This protein binds this small molecule.
Small molecule (SMILES): CC(C)C[C@H](NC(=O)CN)C(=O)N[C@H](C(=O)N[C@H](C(=O)NCC(=O)N[C@@H](CO)C(=O)N[C@@H](CC(C)C)C(=O)N[C@@H](CCCN=C(N)N)C(=O)NCC=O)C(C)C)[C@@H](C)O

Sequence of chain 26.C:
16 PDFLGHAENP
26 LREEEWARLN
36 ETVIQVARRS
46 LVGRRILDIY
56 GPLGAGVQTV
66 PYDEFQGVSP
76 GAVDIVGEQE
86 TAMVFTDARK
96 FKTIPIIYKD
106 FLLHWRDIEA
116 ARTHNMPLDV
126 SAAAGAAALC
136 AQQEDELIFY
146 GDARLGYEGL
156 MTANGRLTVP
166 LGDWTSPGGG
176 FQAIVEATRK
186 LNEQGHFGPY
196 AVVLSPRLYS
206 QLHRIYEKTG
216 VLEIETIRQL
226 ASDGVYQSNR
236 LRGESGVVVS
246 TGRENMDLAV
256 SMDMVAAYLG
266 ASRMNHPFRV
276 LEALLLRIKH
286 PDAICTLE

Binding-site contacts:
Ligand atom CB contacts residue ASP258 of chain 26.C at 3.7 Å.
Ligand atom OG1 contacts residue MET259 of chain 26.C at 2.6 Å (h-bond).
Ligand atom O contacts residue ARG43 of chain 26.C at 3.3 Å (salt-bridge).
Ligand atom N contacts residue ASP258 of chain 26.C at 3.2 Å (salt-bridge).
Ligand atom O contacts residue ARG43 of chain 26.C at 2.9 Å (salt-bridge).
Ligand atom O contacts residue ARG49 of chain 26.C at 3.0 Å (salt-bridge).
Ligand atom C contacts residue ASP258 of chain 26.C at 3.7 Å.
Ligand atom CA contacts residue ASP258 of chain 26.C at 3.3 Å.
Ligand atom N contacts residue ASP258 of chain 26.C at 3.7 Å.
Ligand atom N contacts residue ARG49 of chain 26.C at 3.5 Å (salt-bridge).
Ligand atom NH2 contacts residue ASP228 of chain 26.C at 2.4 Å (salt-bridge).
Ligand atom O contacts residue ILE39 of chain 26.C at 3.5 Å.
Ligand atom NH1 contacts residue ILE51 of chain 26.C at 3.5 Å (h-bond).
Ligand atom CB contacts residue ARG49 of chain 26.C at 3.6 Å.
Ligand atom C contacts residue ARG49 of chain 26.C at 3.5 Å.
Ligand atom CB contacts residue ILE39 of chain 26.C at 3.7 Å (hydrophobic).
Ligand atom N contacts residue ASP258 of chain 26.C at 2.9 Å (salt-bridge).
Ligand atom CA contacts residue ILE54 of chain 26.C at 3.7 Å (hydrophobic).
Ligand atom C contacts residue ILE54 of chain 26.C at 3.7 Å (hydrophobic).
Ligand atom NE contacts residue ASP53 of chain 26.C at 3.6 Å (salt-bridge).
Ligand atom CB contacts residue ARG49 of chain 26.C at 3.7 Å.
Ligand atom C contacts residue ILE39 of chain 26.C at 3.6 Å (hydrophobic).
Ligand atom CA contacts residue ARG49 of chain 26.C at 3.7 Å.
Ligand atom NH1 contacts residue ARG50 of chain 26.C at 3.7 Å.
Ligand atom O contacts residue ILE54 of chain 26.C at 3.4 Å.
Ligand atom N contacts residue ARG49 of chain 26.C at 3.7 Å.
Ligand atom N contacts residue ASP258 of chain 26.C at 3.3 Å (salt-bridge).
Ligand atom CG2 contacts residue MET259 of chain 26.C at 3.7 Å (hydrophobic).
Ligand atom CD2 contacts residue ARG43 of chain 26.C at 3.7 Å.
Ligand atom CB contacts residue MET259 of chain 26.C at 3.5 Å (hydrophobic).
Ligand atom OG1 contacts residue ASP258 of chain 26.C at 3.5 Å.
Ligand atom CD1 contacts residue PRO57 of chain 26.C at 3.6 Å (hydrophobic).
Ligand atom N contacts residue ARG49 of chain 26.C at 3.5 Å (salt-bridge).
Ligand atom NH2 contacts residue THR246 of chain 26.C at 2.8 Å (h-bond).
Ligand atom CZ contacts residue ASP228 of chain 26.C at 3.2 Å.
Ligand atom NH1 contacts residue THR246 of chain 26.C at 3.5 Å.
Ligand atom CG2 contacts residue ALA42 of chain 26.C at 3.7 Å (hydrophobic).
Ligand atom O contacts residue ARG50 of chain 26.C at 3.7 Å.
Ligand atom CD contacts residue ASP53 of chain 26.C at 3.3 Å.
Ligand atom NH1 contacts residue ASP228 of chain 26.C at 3.2 Å (salt-bridge).